Sequence of chain 1.A:
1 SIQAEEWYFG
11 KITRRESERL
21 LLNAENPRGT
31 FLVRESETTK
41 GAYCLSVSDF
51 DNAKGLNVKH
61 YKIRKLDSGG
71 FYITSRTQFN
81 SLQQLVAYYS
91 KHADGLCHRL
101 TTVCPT

This protein binds this small molecule.
Small molecule (SMILES): CC(=O)N[C@@H](Cc1ccc(P(=O)(O)O)c(P(=O)(O)O)c1)C(=O)N[C@H]1CCCCN(Cc2ccc(-c3ccccc3)cc2)C1=O

Binding-site contacts:
Ligand atom C59 contacts residue GLY95 of chain 1.A at 3.6 Å.
Ligand atom O14 contacts residue ARG14 of chain 1.A at 2.9 Å (salt-bridge).
Ligand atom C5 contacts residue HIS60 of chain 1.A at 3.7 Å.
Ligand atom N10 contacts residue HIS60 of chain 1.A at 2.7 Å (h-bond).
Ligand atom C2 contacts residue LYS62 of chain 1.A at 2.9 Å.
Ligand atom P26 contacts residue GLU37 of chain 1.A at 3.4 Å.
Ligand atom O74 contacts residue THR39 of chain 1.A at 3.8 Å.
Ligand atom P69 contacts residue ARG34 of chain 1.A at 3.7 Å.
Ligand atom O73 contacts residue CYS44 of chain 1.A at 3.7 Å.
Ligand atom C32 contacts residue GLY95 of chain 1.A at 3.6 Å.
Ligand atom O71 contacts residue ARG14 of chain 1.A at 3.8 Å.
Ligand atom O75 contacts residue THR38 of chain 1.A at 3.4 Å (h-bond).
Ligand atom P26 contacts residue SER36 of chain 1.A at 3.7 Å.
Ligand atom C16 contacts residue HIS60 of chain 1.A at 3.7 Å.
Ligand atom C62 contacts residue GLY95 of chain 1.A at 3.5 Å.
Ligand atom C17 contacts residue HIS60 of chain 1.A at 3.6 Å.
Ligand atom O74 contacts residue GLU37 of chain 1.A at 3.6 Å.
Ligand atom C18 contacts residue TYR61 of chain 1.A at 3.3 Å (hydrophobic).
Ligand atom C8 contacts residue HIS60 of chain 1.A at 3.3 Å.
Ligand atom O74 contacts residue SER36 of chain 1.A at 2.5 Å (h-bond).
Ligand atom O72 contacts residue ARG34 of chain 1.A at 2.7 Å (salt-bridge).
Ligand atom O74 contacts residue LYS62 of chain 1.A at 3.1 Å (salt-bridge).
Ligand atom C60 contacts residue GLY95 of chain 1.A at 3.5 Å.
Ligand atom O73 contacts residue SER36 of chain 1.A at 2.8 Å.
Ligand atom C9 contacts residue HIS60 of chain 1.A at 3.4 Å.
Ligand atom O70 contacts residue GLU37 of chain 1.A at 3.3 Å.
Ligand atom P69 contacts residue ARG14 of chain 1.A at 3.8 Å.
Ligand atom O72 contacts residue ARG14 of chain 1.A at 2.8 Å.
Ligand atom O14 contacts residue HIS60 of chain 1.A at 3.7 Å.
Ligand atom C61 contacts residue GLY95 of chain 1.A at 3.2 Å.
Ligand atom C17 contacts residue TYR61 of chain 1.A at 3.5 Å (hydrophobic).
Ligand atom O73 contacts residue GLU37 of chain 1.A at 2.7 Å (salt-bridge).
Ligand atom O71 contacts residue GLU37 of chain 1.A at 3.3 Å (salt-bridge).
Ligand atom C7 contacts residue HIS60 of chain 1.A at 3.2 Å.
Ligand atom C1 contacts residue LYS62 of chain 1.A at 3.5 Å.
Ligand atom O75 contacts residue GLU37 of chain 1.A at 3.3 Å (salt-bridge).
Ligand atom O74 contacts residue THR38 of chain 1.A at 3.6 Å.
Ligand atom O70 contacts residue ARG34 of chain 1.A at 3.1 Å (salt-bridge).
Ligand atom C12 contacts residue ARG14 of chain 1.A at 3.7 Å.
Ligand atom C63 contacts residue GLY95 of chain 1.A at 3.5 Å.